This small molecule binds to this protein.
Small molecule (SMILES): CCCCCC(=O)OC[C@H](COP(=O)(O)OCC[N+](C)(C)C)OC(=O)CCCCC

Sequence of chain 1.C:
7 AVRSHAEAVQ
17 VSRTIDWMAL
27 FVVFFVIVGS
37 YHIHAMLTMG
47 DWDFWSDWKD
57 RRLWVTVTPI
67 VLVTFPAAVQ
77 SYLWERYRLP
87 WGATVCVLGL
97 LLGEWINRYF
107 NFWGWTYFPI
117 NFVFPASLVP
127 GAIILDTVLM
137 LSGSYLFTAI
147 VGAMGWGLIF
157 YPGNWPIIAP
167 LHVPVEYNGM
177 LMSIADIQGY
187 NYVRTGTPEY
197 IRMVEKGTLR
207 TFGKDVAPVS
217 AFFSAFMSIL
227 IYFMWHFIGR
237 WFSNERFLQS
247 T

Binding-site contacts:
Ligand atom OAG contacts residue LEU34 of chain 1.B at 3.8 Å.
Ligand atom CAT contacts residue ARG37 of chain 1.B at 4.2 Å.
Ligand atom CAN contacts residue PHE106 of chain 1.C at 4.2 Å (hydrophobic).
Ligand atom CAZ contacts residue LEU34 of chain 1.B at 4.0 Å (hydrophobic).
Ligand atom OAV contacts residue PHE106 of chain 1.C at 4.0 Å.
Ligand atom OAV contacts residue LEU34 of chain 1.B at 3.5 Å.
Ligand atom OAF contacts residue ARG37 of chain 1.B at 4.2 Å.
Ligand atom CAZ contacts residue TYR122 of chain 1.B at 3.6 Å (hydrophobic).
Ligand atom CAL contacts residue TRP118 of chain 1.B at 4.3 Å (hydrophobic).
Ligand atom CAJ contacts residue TYR117 of chain 1.B at 3.0 Å (hydrophobic).
Ligand atom CAJ contacts residue TRP118 of chain 1.B at 4.0 Å (hydrophobic).
Ligand atom CAN contacts residue TRP118 of chain 1.B at 4.1 Å (hydrophobic).
Ligand atom CAL contacts residue ILE102 of chain 1.C at 4.5 Å (hydrophobic).
Ligand atom CAA contacts residue TYR117 of chain 1.B at 3.4 Å (hydrophobic).
Ligand atom OAF contacts residue LEU34 of chain 1.B at 4.4 Å.
Ligand atom CAN contacts residue TYR122 of chain 1.B at 3.9 Å (hydrophobic).
Ligand atom CBB contacts residue PHE106 of chain 1.C at 3.6 Å (hydrophobic).
Ligand atom CAA contacts residue TRP114 of chain 1.B at 4.4 Å (hydrophobic).
Ligand atom OAF contacts residue TYR122 of chain 1.B at 2.4 Å (h-bond).
Ligand atom CAT contacts residue LEU34 of chain 1.B at 3.8 Å (hydrophobic).
Ligand atom OAY contacts residue PHE106 of chain 1.C at 3.6 Å.
Ligand atom CAD contacts residue ARG37 of chain 1.B at 4.4 Å.
Ligand atom CAC contacts residue TRP38 of chain 1.B at 2.4 Å (hydrophobic).
Ligand atom CAL contacts residue TYR117 of chain 1.B at 4.4 Å (hydrophobic).
Ligand atom CAZ contacts residue PHE106 of chain 1.C at 3.9 Å (hydrophobic).
Ligand atom CAS contacts residue TRP38 of chain 1.B at 4.2 Å (hydrophobic).
Ligand atom CAA contacts residue ILE102 of chain 1.C at 3.6 Å (hydrophobic).
Ligand atom OAF contacts residue PHE106 of chain 1.C at 3.7 Å.
Ligand atom CAN contacts residue ILE102 of chain 1.C at 4.2 Å (hydrophobic).
Ligand atom CAT contacts residue PHE106 of chain 1.C at 4.2 Å (hydrophobic).
Ligand atom CAD contacts residue TRP38 of chain 1.B at 4.5 Å (hydrophobic).
Ligand atom CAE contacts residue TRP38 of chain 1.B at 4.0 Å (hydrophobic).
Ligand atom CAJ contacts residue ILE102 of chain 1.C at 3.9 Å (hydrophobic).
Ligand atom NBC contacts residue TRP38 of chain 1.B at 3.8 Å.
Ligand atom CAQ contacts residue PHE106 of chain 1.C at 3.9 Å (hydrophobic).
Ligand atom CAE contacts residue ARG37 of chain 1.B at 3.9 Å.

Sequence of chain 1.B:
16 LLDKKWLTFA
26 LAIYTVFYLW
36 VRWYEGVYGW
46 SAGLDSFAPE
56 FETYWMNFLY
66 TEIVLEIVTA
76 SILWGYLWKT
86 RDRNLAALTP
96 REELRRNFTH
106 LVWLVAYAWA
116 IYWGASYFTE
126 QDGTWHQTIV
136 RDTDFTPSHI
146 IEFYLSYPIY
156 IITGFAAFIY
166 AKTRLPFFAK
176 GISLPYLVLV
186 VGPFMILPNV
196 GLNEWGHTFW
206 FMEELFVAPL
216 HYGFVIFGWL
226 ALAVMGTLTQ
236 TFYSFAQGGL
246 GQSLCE